Sequence of chain 1.C:
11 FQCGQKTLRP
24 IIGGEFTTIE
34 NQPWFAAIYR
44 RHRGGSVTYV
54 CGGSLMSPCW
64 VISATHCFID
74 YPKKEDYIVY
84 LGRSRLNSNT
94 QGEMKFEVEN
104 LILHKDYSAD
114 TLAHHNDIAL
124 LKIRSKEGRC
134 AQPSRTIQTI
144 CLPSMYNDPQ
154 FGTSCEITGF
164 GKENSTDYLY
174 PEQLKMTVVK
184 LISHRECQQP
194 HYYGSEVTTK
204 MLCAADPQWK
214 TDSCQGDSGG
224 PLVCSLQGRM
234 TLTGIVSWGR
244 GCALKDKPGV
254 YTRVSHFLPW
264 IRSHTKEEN

A protein and the small-molecule ligand that binds it are described below.
Small molecule (SMILES): NC(N)=Nc1ncc(Cl)c2ccc(S(=O)(=O)N3CCC[C@@H]3C(=O)O)cc12

Binding-site contacts:
Ligand atom C24 contacts residue ARG243 of chain 1.C at 3.6 Å.
Ligand atom N1 contacts residue ASP215 of chain 1.C at 2.9 Å (salt-bridge).
Ligand atom C21 contacts residue ARG243 of chain 1.C at 3.7 Å.
Ligand atom O26 contacts residue ARG243 of chain 1.C at 2.4 Å (salt-bridge).
Ligand atom CL8 contacts residue SER240 of chain 1.C at 3.6 Å.
Ligand atom N27 contacts residue LYS250 of chain 1.C at 3.5 Å (salt-bridge).
Ligand atom O26 contacts residue GLY244 of chain 1.C at 2.9 Å (h-bond).
Ligand atom N3 contacts residue GLY244 of chain 1.C at 2.8 Å (h-bond).
Ligand atom C6 contacts residue TRP241 of chain 1.C at 3.7 Å (hydrophobic).
Ligand atom O17 contacts residue GLN218 of chain 1.C at 3.3 Å (h-bond).
Ligand atom N5 contacts residue SER216 of chain 1.C at 3.3 Å (h-bond).
Ligand atom N5 contacts residue GLY242 of chain 1.C at 3.6 Å.
Ligand atom N27 contacts residue CYS245 of chain 1.C at 3.7 Å.
Ligand atom N5 contacts residue TRP241 of chain 1.C at 3.5 Å.
Ligand atom C14 contacts residue GLY242 of chain 1.C at 3.7 Å.
Ligand atom C13 contacts residue GLY244 of chain 1.C at 3.3 Å.
Ligand atom C2 contacts residue GLY244 of chain 1.C at 3.3 Å.
Ligand atom N1 contacts residue SER216 of chain 1.C at 3.0 Å (h-bond).
Ligand atom C6 contacts residue SER216 of chain 1.C at 3.7 Å.
Ligand atom C9 contacts residue GLN218 of chain 1.C at 3.7 Å.
Ligand atom N27 contacts residue PRO251 of chain 1.C at 3.8 Å.
Ligand atom C24 contacts residue GLY244 of chain 1.C at 3.6 Å.
Ligand atom C2 contacts residue ASP215 of chain 1.C at 3.5 Å.
Ligand atom C7 contacts residue CYS217 of chain 1.C at 3.7 Å (hydrophobic).
Ligand atom N27 contacts residue ASP215 of chain 1.C at 2.8 Å (salt-bridge).
Ligand atom CL8 contacts residue SER221 of chain 1.C at 2.5 Å.
Ligand atom C2 contacts residue SER216 of chain 1.C at 3.4 Å.
Ligand atom C13 contacts residue CYS245 of chain 1.C at 3.7 Å (hydrophobic).
Ligand atom C11 contacts residue GLN218 of chain 1.C at 3.6 Å.
Ligand atom C6 contacts residue VAL239 of chain 1.C at 3.6 Å (hydrophobic).
Ligand atom C13 contacts residue GLY242 of chain 1.C at 3.4 Å.
Ligand atom N1 contacts residue GLY252 of chain 1.C at 3.4 Å.
Ligand atom C21 contacts residue GLY242 of chain 1.C at 3.7 Å.
Ligand atom O16 contacts residue GLY244 of chain 1.C at 3.4 Å.
Ligand atom C10 contacts residue GLN218 of chain 1.C at 3.5 Å.
Ligand atom C22 contacts residue GLY242 of chain 1.C at 3.6 Å.
Ligand atom C4 contacts residue GLY242 of chain 1.C at 3.5 Å.
Ligand atom C2 contacts residue GLY242 of chain 1.C at 3.6 Å.
Ligand atom N27 contacts residue GLY244 of chain 1.C at 3.0 Å (h-bond).
Ligand atom N3 contacts residue GLY242 of chain 1.C at 3.3 Å.